A protein and the small-molecule ligand that binds it are described below.
Small molecule (SMILES): OC[C@H]1O[C@@H](O)[C@@H](O)[C@@H](O)[C@@H]1O

Sequence of chain 22.B:
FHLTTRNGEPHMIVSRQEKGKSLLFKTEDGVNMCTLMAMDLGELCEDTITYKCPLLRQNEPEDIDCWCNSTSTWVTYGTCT

Binding-site contacts:
Ligand atom O4 contacts residue BMA1 of chain 22.P at 4.0 Å.
Ligand atom C2 contacts residue NAG1 of chain 22.N at 2.9 Å.
Ligand atom C2 contacts residue BMA1 of chain 22.P at 3.2 Å.
Ligand atom O2 contacts residue HIS2 of chain 22.B at 3.4 Å (h-bond).
Ligand atom C3 contacts residue NAG1 of chain 22.N at 4.1 Å.
Ligand atom C2 contacts residue HIS2 of chain 22.B at 4.5 Å.
Ligand atom O6 contacts residue NAG1 of chain 22.N at 4.5 Å.
Ligand atom O3 contacts residue BMA1 of chain 22.P at 1.1 Å.
Ligand atom C4 contacts residue BMA1 of chain 22.P at 3.6 Å.
Ligand atom O5 contacts residue NAG1 of chain 22.N at 2.5 Å (h-bond).
Ligand atom C1 contacts residue NAG1 of chain 22.N at 1.7 Å.
Ligand atom O2 contacts residue BMA1 of chain 22.P at 3.0 Å (h-bond).
Ligand atom O2 contacts residue NAG1 of chain 22.N at 3.4 Å (h-bond).
Ligand atom C5 contacts residue NAG1 of chain 22.N at 3.8 Å.
Ligand atom C3 contacts residue BMA1 of chain 22.P at 2.5 Å.